Sequence of chain 1.A:
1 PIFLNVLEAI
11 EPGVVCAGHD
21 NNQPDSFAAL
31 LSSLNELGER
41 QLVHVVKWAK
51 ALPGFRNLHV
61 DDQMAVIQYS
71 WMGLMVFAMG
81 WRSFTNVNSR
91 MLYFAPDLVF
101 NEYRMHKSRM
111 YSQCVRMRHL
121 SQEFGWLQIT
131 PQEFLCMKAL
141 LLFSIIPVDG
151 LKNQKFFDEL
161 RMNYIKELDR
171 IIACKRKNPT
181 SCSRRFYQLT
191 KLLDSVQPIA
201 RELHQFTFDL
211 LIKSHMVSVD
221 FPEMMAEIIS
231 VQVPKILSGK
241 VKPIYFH

This protein binds this small molecule.
Small molecule (SMILES): C[C@](O)(COc1ccc(Cl)c(F)c1)C(=O)Nc1ccc(C#N)c(C(F)(F)F)c1

Binding-site contacts:
Ligand atom C21 contacts residue THR207 of chain 1.A at 3.4 Å.
Ligand atom C8 contacts residue GLN41 of chain 1.A at 3.7 Å.
Ligand atom C18 contacts residue TRP71 of chain 1.A at 3.3 Å (hydrophobic).
Ligand atom C13 contacts residue ASN35 of chain 1.A at 3.8 Å.
Ligand atom F1 contacts residue LEU203 of chain 1.A at 3.5 Å.
Ligand atom F2 contacts residue PHE94 of chain 1.A at 3.4 Å.
Ligand atom CL19 contacts residue TRP71 of chain 1.A at 3.6 Å.
Ligand atom F20 contacts residue HIS204 of chain 1.A at 3.6 Å.
Ligand atom C1 contacts residue GLY38 of chain 1.A at 3.5 Å.
Ligand atom C1 contacts residue LEU34 of chain 1.A at 3.4 Å (hydrophobic).
Ligand atom F20 contacts residue ILE229 of chain 1.A at 3.5 Å.
Ligand atom N8 contacts residue MET75 of chain 1.A at 3.5 Å (h-bond).
Ligand atom F3 contacts residue MET75 of chain 1.A at 3.3 Å.
Ligand atom C17 contacts residue MET75 of chain 1.A at 3.7 Å (hydrophobic).
Ligand atom CL19 contacts residue HIS204 of chain 1.A at 3.8 Å.
Ligand atom O14 contacts residue MET72 of chain 1.A at 3.3 Å.
Ligand atom N9 contacts residue LEU34 of chain 1.A at 3.2 Å (h-bond).
Ligand atom F2 contacts residue MET79 of chain 1.A at 3.6 Å.
Ligand atom N8 contacts residue MET79 of chain 1.A at 3.2 Å.
Ligand atom C8 contacts residue PHE94 of chain 1.A at 3.8 Å (hydrophobic).
Ligand atom C3 contacts residue PHE94 of chain 1.A at 3.8 Å (hydrophobic).
Ligand atom C12 contacts residue ASN35 of chain 1.A at 3.8 Å.
Ligand atom C11 contacts residue ASN35 of chain 1.A at 3.6 Å.
Ligand atom O11 contacts residue LEU34 of chain 1.A at 2.9 Å.
Ligand atom F1 contacts residue MET117 of chain 1.A at 3.7 Å.
Ligand atom F20 contacts residue VAL233 of chain 1.A at 3.2 Å.
Ligand atom C6 contacts residue LEU34 of chain 1.A at 3.7 Å (hydrophobic).
Ligand atom F3 contacts residue VAL76 of chain 1.A at 3.1 Å.
Ligand atom C12 contacts residue THR207 of chain 1.A at 3.5 Å.
Ligand atom C20 contacts residue MET72 of chain 1.A at 3.8 Å (hydrophobic).
Ligand atom N8 contacts residue GLN41 of chain 1.A at 3.5 Å (h-bond).
Ligand atom CL19 contacts residue ILE228 of chain 1.A at 3.8 Å.
Ligand atom C13 contacts residue MET225 of chain 1.A at 3.5 Å (hydrophobic).
Ligand atom C17 contacts residue MET72 of chain 1.A at 3.7 Å (hydrophobic).
Ligand atom C16 contacts residue MET72 of chain 1.A at 3.2 Å (hydrophobic).
Ligand atom C2 contacts residue LEU37 of chain 1.A at 3.8 Å (hydrophobic).
Ligand atom C21 contacts residue MET72 of chain 1.A at 3.2 Å (hydrophobic).
Ligand atom N8 contacts residue ARG82 of chain 1.A at 3.0 Å (salt-bridge).
Ligand atom CL19 contacts residue VAL233 of chain 1.A at 3.6 Å.
Ligand atom O11 contacts residue ASN35 of chain 1.A at 2.8 Å (h-bond).